Sequence of chain 1.A:
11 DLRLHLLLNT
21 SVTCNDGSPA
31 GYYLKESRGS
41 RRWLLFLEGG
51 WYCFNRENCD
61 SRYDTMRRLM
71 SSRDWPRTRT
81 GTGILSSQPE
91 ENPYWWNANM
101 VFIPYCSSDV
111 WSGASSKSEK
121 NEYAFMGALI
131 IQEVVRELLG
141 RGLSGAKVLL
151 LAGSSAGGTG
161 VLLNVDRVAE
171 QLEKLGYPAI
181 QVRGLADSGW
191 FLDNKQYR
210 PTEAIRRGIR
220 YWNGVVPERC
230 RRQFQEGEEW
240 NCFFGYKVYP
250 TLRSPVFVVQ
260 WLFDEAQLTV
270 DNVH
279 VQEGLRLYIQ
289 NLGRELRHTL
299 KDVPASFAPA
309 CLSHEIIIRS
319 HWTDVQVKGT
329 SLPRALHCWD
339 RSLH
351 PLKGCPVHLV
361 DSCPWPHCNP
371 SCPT

Binding-site contacts:
Ligand atom C4 contacts residue ASN19 of chain 1.A at 4.2 Å.
Ligand atom O6 contacts residue LEU129 of chain 1.A at 4.3 Å.
Ligand atom C5 contacts residue VAL22 of chain 1.A at 4.5 Å (hydrophobic).
Ligand atom C2 contacts residue ASN19 of chain 1.A at 2.5 Å.
Ligand atom C5 contacts residue ASN19 of chain 1.A at 3.6 Å.
Ligand atom C1 contacts residue VAL22 of chain 1.A at 4.3 Å (hydrophobic).
Ligand atom O7 contacts residue ASN19 of chain 1.A at 4.1 Å.
Ligand atom C6 contacts residue VAL22 of chain 1.A at 4.3 Å (hydrophobic).
Ligand atom O5 contacts residue GLU133 of chain 1.A at 4.4 Å.
Ligand atom C7 contacts residue ASN19 of chain 1.A at 3.7 Å.
Ligand atom O5 contacts residue VAL22 of chain 1.A at 3.6 Å.
Ligand atom O5 contacts residue ASN19 of chain 1.A at 2.4 Å (h-bond).
Ligand atom C3 contacts residue ASN19 of chain 1.A at 3.8 Å.
Ligand atom O6 contacts residue VAL22 of chain 1.A at 4.5 Å.
Ligand atom N2 contacts residue ASN19 of chain 1.A at 2.9 Å (h-bond).
Ligand atom C1 contacts residue ASN19 of chain 1.A at 1.4 Å.

The small molecule below binds the protein below.
Small molecule (SMILES): CC(=O)N[C@@H]1[C@@H](O)[C@H](O)[C@@H](CO)O[C@H]1O